This protein binds this small molecule.
Small molecule (SMILES): CC(=O)N[C@@H]1[C@@H](O)[C@H](O)[C@@H](CO)O[C@H]1O

Binding-site contacts:
Ligand atom C5 contacts residue ASN87 of chain 6.Q at 3.7 Å.
Ligand atom C4 contacts residue LEU151 of chain 6.Q at 4.4 Å (hydrophobic).
Ligand atom O4 contacts residue LEU151 of chain 6.Q at 3.7 Å.
Ligand atom C6 contacts residue LEU151 of chain 6.Q at 3.8 Å (hydrophobic).
Ligand atom O5 contacts residue ASN87 of chain 6.Q at 2.3 Å (h-bond).
Ligand atom O5 contacts residue SER79 of chain 6.Q at 4.4 Å.
Ligand atom C7 contacts residue ASN87 of chain 6.Q at 3.6 Å.
Ligand atom C5 contacts residue LEU151 of chain 6.Q at 4.1 Å (hydrophobic).
Ligand atom O7 contacts residue ASP85 of chain 6.Q at 4.3 Å.
Ligand atom O7 contacts residue ASN87 of chain 6.Q at 3.9 Å.
Ligand atom N2 contacts residue ASN87 of chain 6.Q at 2.9 Å (h-bond).
Ligand atom C4 contacts residue ASN87 of chain 6.Q at 4.2 Å.
Ligand atom C2 contacts residue ASN87 of chain 6.Q at 2.4 Å.
Ligand atom C1 contacts residue SER89 of chain 6.Q at 4.5 Å.
Ligand atom C1 contacts residue ASN87 of chain 6.Q at 1.4 Å.
Ligand atom C3 contacts residue ASN87 of chain 6.Q at 3.7 Å.
Ligand atom O6 contacts residue LEU151 of chain 6.Q at 3.4 Å.
Ligand atom O5 contacts residue SER89 of chain 6.Q at 4.1 Å.
Ligand atom C5 contacts residue SER89 of chain 6.Q at 4.3 Å.

Sequence of chain 6.Q:
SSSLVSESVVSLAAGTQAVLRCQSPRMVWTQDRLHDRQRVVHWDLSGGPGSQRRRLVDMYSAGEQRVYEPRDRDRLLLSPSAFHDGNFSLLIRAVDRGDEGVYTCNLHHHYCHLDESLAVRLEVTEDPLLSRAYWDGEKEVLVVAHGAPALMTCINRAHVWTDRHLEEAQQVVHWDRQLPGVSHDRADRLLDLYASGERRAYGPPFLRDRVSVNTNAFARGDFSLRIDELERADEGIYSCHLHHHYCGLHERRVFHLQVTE